This small molecule binds to this protein.
Small molecule (SMILES): Cc1cc(OCCCc2c(C(=O)O)[nH]c3cc(Cl)ccc23)cc(C)c1Cl

Sequence of chain 1.E:
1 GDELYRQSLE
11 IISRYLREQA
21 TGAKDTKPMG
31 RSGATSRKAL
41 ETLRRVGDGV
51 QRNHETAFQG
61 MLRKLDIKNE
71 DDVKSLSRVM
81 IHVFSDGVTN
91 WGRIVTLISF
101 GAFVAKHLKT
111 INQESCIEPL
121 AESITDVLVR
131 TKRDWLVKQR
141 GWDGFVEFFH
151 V

Binding-site contacts:
Ligand atom CAQ contacts residue VAL83 of chain 1.E at 4.0 Å (hydrophobic).
Ligand atom CAN contacts residue ARG93 of chain 1.E at 4.1 Å.
Ligand atom CAM contacts residue PHE84 of chain 1.E at 4.1 Å (hydrophobic).
Ligand atom OAD contacts residue VAL83 of chain 1.E at 3.7 Å.
Ligand atom CAJ contacts residue PHE100 of chain 1.E at 3.5 Å (hydrophobic).
Ligand atom NAO contacts residue VAL83 of chain 1.E at 4.0 Å.
Ligand atom CAA contacts residue MET80 of chain 1.E at 3.6 Å (hydrophobic).
Ligand atom CL1 contacts residue LEU76 of chain 1.E at 3.5 Å.
Ligand atom CAU contacts residue PHE100 of chain 1.E at 4.1 Å (hydrophobic).
Ligand atom CL2 contacts residue PHE58 of chain 1.E at 3.7 Å.
Ligand atom CAV contacts residue PHE100 of chain 1.E at 3.7 Å (hydrophobic).
Ligand atom CAM contacts residue VAL83 of chain 1.E at 3.4 Å (hydrophobic).
Ligand atom OAP contacts residue LEU97 of chain 1.E at 3.5 Å.
Ligand atom CAB contacts residue PHE100 of chain 1.E at 3.6 Å (hydrophobic).
Ligand atom CAU contacts residue LEU97 of chain 1.E at 3.9 Å (hydrophobic).
Ligand atom CAB contacts residue GLY101 of chain 1.E at 4.1 Å.
Ligand atom CAT contacts residue MET61 of chain 1.E at 4.0 Å (hydrophobic).
Ligand atom CAX contacts residue VAL83 of chain 1.E at 3.9 Å (hydrophobic).
Ligand atom CAA contacts residue VAL79 of chain 1.E at 3.9 Å (hydrophobic).
Ligand atom CAZ contacts residue VAL83 of chain 1.E at 4.1 Å (hydrophobic).
Ligand atom CAI contacts residue MET80 of chain 1.E at 3.8 Å (hydrophobic).
Ligand atom CAQ contacts residue ARG93 of chain 1.E at 3.6 Å.
Ligand atom CAL contacts residue LEU97 of chain 1.E at 4.1 Å (hydrophobic).
Ligand atom CL2 contacts residue MET61 of chain 1.E at 3.7 Å.
Ligand atom CAW contacts residue VAL83 of chain 1.E at 3.9 Å (hydrophobic).
Ligand atom CAN contacts residue LEU97 of chain 1.E at 3.8 Å (hydrophobic).
Ligand atom CAL contacts residue VAL83 of chain 1.E at 3.8 Å (hydrophobic).
Ligand atom CAL contacts residue PHE84 of chain 1.E at 3.4 Å (hydrophobic).
Ligand atom CAR contacts residue MET80 of chain 1.E at 3.7 Å (hydrophobic).
Ligand atom CAX contacts residue THR96 of chain 1.E at 4.0 Å.
Ligand atom OAC contacts residue ARG93 of chain 1.E at 2.7 Å (salt-bridge).
Ligand atom CAG contacts residue PHE58 of chain 1.E at 4.0 Å (hydrophobic).
Ligand atom CAZ contacts residue THR96 of chain 1.E at 3.8 Å.
Ligand atom CAJ contacts residue LEU97 of chain 1.E at 3.7 Å (hydrophobic).
Ligand atom OAD contacts residue ARG93 of chain 1.E at 2.9 Å (salt-bridge).
Ligand atom CAN contacts residue THR96 of chain 1.E at 4.0 Å.
Ligand atom CAH contacts residue THR96 of chain 1.E at 3.8 Å.
Ligand atom CAS contacts residue PHE100 of chain 1.E at 3.4 Å (hydrophobic).
Ligand atom CL2 contacts residue ALA57 of chain 1.E at 3.6 Å.
Ligand atom CAG contacts residue PHE100 of chain 1.E at 4.0 Å (hydrophobic).